Binding-site contacts:
Ligand atom C2 contacts residue ASN320 of chain 1.B at 2.5 Å.
Ligand atom C8 contacts residue ASN316 of chain 1.B at 4.1 Å.
Ligand atom O5 contacts residue ASN320 of chain 1.B at 2.3 Å (h-bond).
Ligand atom C6 contacts residue ARG281 of chain 1.A at 3.3 Å.
Ligand atom O3 contacts residue SO41 of chain 1.T at 4.3 Å.
Ligand atom O6 contacts residue ARG281 of chain 1.A at 3.1 Å (salt-bridge).
Ligand atom C7 contacts residue ASN316 of chain 1.B at 4.2 Å.
Ligand atom O7 contacts residue ASN320 of chain 1.B at 2.9 Å (h-bond).
Ligand atom O5 contacts residue SO41 of chain 1.T at 4.1 Å.
Ligand atom C8 contacts residue LEU317 of chain 1.B at 3.6 Å (hydrophobic).
Ligand atom C7 contacts residue LEU317 of chain 1.B at 4.2 Å (hydrophobic).
Ligand atom C7 contacts residue TRP262 of chain 1.A at 4.4 Å (hydrophobic).
Ligand atom C6 contacts residue ASN320 of chain 1.B at 4.5 Å.
Ligand atom O7 contacts residue MET285 of chain 1.A at 3.4 Å (h-bond).
Ligand atom O6 contacts residue SO41 of chain 1.T at 4.3 Å.
Ligand atom C3 contacts residue ASN320 of chain 1.B at 3.8 Å.
Ligand atom C4 contacts residue ASN320 of chain 1.B at 4.2 Å.
Ligand atom C8 contacts residue ASN320 of chain 1.B at 4.4 Å.
Ligand atom C8 contacts residue TRP262 of chain 1.A at 3.8 Å (hydrophobic).
Ligand atom C5 contacts residue SO41 of chain 1.T at 3.7 Å.
Ligand atom O2 contacts residue SO41 of chain 1.T at 4.2 Å.
Ligand atom C1 contacts residue ASN320 of chain 1.B at 1.4 Å.
Ligand atom C6 contacts residue ARG281 of chain 1.A at 3.6 Å.
Ligand atom C3 contacts residue SO41 of chain 1.T at 4.3 Å.
Ligand atom O7 contacts residue LEU317 of chain 1.B at 4.3 Å.
Ligand atom O4 contacts residue SO41 of chain 1.T at 2.8 Å (h-bond).
Ligand atom O7 contacts residue TRP262 of chain 1.A at 4.1 Å.
Ligand atom C4 contacts residue SO41 of chain 1.T at 3.2 Å.
Ligand atom C1 contacts residue ASN316 of chain 1.B at 4.0 Å.
Ligand atom N2 contacts residue ASN320 of chain 1.B at 3.0 Å (h-bond).
Ligand atom N2 contacts residue ASN316 of chain 1.B at 4.2 Å.
Ligand atom O4 contacts residue ARG281 of chain 1.A at 4.4 Å.
Ligand atom C5 contacts residue ASN320 of chain 1.B at 3.6 Å.
Ligand atom C6 contacts residue SO41 of chain 1.T at 3.3 Å.
Ligand atom O6 contacts residue ARG281 of chain 1.A at 4.4 Å.
Ligand atom C7 contacts residue ASN320 of chain 1.B at 3.1 Å.

A protein and the small-molecule ligand that binds it are described below.
Small molecule (SMILES): CC(=O)N[C@H]1[C@H](O[C@H]2[C@H](O)[C@@H](NC(C)=O)CO[C@@H]2CO)O[C@H](CO)[C@@H](O[C@@H]2O[C@H](CO[C@@H]3O[C@H](CO)[C@@H](O)[C@H](O)[C@@H]3O)[C@@H](O)[C@H](O[C@@H]3O[C@H](CO)[C@@H](O)[C@H](O)[C@@H]3O)[C@@H]2O)[C@@H]1O

Sequence of chain 1.A:
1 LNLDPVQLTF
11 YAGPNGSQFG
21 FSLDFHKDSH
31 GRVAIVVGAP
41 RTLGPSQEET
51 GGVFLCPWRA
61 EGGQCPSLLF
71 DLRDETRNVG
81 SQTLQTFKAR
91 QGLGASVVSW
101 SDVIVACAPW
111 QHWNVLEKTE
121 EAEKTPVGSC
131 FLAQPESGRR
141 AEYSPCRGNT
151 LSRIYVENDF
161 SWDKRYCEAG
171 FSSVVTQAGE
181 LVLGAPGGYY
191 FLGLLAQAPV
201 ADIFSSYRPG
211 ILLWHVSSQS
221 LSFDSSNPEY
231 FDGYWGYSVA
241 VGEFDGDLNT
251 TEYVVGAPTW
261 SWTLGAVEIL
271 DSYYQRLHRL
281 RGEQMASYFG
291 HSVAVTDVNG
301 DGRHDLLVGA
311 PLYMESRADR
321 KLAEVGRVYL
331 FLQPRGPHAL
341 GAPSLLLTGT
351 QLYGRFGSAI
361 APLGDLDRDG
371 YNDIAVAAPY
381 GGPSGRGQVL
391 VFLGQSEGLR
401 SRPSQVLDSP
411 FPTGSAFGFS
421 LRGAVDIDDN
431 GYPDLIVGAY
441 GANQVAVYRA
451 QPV

Sequence of chain 1.B:
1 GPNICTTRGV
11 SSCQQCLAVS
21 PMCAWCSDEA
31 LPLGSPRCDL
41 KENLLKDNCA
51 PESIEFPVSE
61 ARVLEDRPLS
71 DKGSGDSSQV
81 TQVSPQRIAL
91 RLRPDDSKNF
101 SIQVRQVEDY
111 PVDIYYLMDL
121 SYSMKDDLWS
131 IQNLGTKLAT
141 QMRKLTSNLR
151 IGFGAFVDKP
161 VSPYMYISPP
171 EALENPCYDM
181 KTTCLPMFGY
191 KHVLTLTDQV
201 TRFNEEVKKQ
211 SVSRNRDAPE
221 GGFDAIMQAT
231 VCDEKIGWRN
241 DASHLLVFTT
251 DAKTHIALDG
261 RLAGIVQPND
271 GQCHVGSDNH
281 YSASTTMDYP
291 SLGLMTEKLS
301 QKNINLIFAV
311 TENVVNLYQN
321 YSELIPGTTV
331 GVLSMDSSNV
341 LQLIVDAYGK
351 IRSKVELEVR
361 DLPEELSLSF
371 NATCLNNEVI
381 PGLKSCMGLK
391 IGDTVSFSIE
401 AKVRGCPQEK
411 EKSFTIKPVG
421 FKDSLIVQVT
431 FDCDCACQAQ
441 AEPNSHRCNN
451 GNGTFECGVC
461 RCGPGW